The small molecule below binds the protein below.
Small molecule (SMILES): CCOc1cncc(N2CCCNCC2)c1

Sequence of chain 1.M:
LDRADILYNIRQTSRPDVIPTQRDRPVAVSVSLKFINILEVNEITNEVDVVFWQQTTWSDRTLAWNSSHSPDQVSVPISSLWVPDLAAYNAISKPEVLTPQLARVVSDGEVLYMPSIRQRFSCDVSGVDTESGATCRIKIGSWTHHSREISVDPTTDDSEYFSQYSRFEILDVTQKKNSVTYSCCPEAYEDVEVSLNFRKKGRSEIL

Sequence of chain 1.N:
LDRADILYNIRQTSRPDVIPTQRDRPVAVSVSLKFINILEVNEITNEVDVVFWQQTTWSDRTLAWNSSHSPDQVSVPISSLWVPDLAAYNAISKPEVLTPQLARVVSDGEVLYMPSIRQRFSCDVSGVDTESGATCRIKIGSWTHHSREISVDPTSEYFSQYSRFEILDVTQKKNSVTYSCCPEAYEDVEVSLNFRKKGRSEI

Binding-site contacts:
Ligand atom O1 contacts residue ARG104 of chain 1.N at 3.3 Å.
Ligand atom C12 contacts residue TYR192 of chain 1.M at 3.6 Å (hydrophobic).
Ligand atom O1 contacts residue LEU112 of chain 1.N at 3.3 Å.
Ligand atom C9 contacts residue MET114 of chain 1.N at 3.4 Å (hydrophobic).
Ligand atom N2 contacts residue TRP143 of chain 1.M at 3.4 Å (h-bond).
Ligand atom C6 contacts residue THR144 of chain 1.M at 3.8 Å.
Ligand atom N3 contacts residue TRP143 of chain 1.M at 3.9 Å.
Ligand atom C12 contacts residue LEU112 of chain 1.N at 3.8 Å (hydrophobic).
Ligand atom N1 contacts residue TRP143 of chain 1.M at 2.9 Å (h-bond).
Ligand atom C5 contacts residue MET114 of chain 1.N at 3.9 Å (hydrophobic).
Ligand atom C1 contacts residue TYR89 of chain 1.M at 3.5 Å (hydrophobic).
Ligand atom C7 contacts residue LEU112 of chain 1.N at 3.5 Å (hydrophobic).
Ligand atom C11 contacts residue THR144 of chain 1.M at 4.0 Å.
Ligand atom C1 contacts residue TRP53 of chain 1.N at 3.8 Å (hydrophobic).
Ligand atom C8 contacts residue MET114 of chain 1.N at 4.0 Å (hydrophobic).
Ligand atom N3 contacts residue THR144 of chain 1.M at 3.7 Å.
Ligand atom C10 contacts residue MET114 of chain 1.N at 3.8 Å (hydrophobic).
Ligand atom N3 contacts residue MET114 of chain 1.N at 3.9 Å.
Ligand atom C2 contacts residue TRP143 of chain 1.M at 3.6 Å (hydrophobic).
Ligand atom C8 contacts residue TRP143 of chain 1.M at 3.8 Å (hydrophobic).
Ligand atom N1 contacts residue SER142 of chain 1.M at 3.9 Å.
Ligand atom N1 contacts residue TYR89 of chain 1.M at 2.8 Å (h-bond).
Ligand atom C5 contacts residue TRP143 of chain 1.M at 3.4 Å (hydrophobic).
Ligand atom C4 contacts residue MET114 of chain 1.N at 3.7 Å (hydrophobic).
Ligand atom C2 contacts residue TYR89 of chain 1.M at 3.4 Å (hydrophobic).
Ligand atom C9 contacts residue TRP143 of chain 1.M at 3.3 Å (hydrophobic).
Ligand atom C3 contacts residue TYR185 of chain 1.M at 3.9 Å (hydrophobic).
Ligand atom C2 contacts residue TYR185 of chain 1.M at 3.4 Å (hydrophobic).
Ligand atom C11 contacts residue TYR192 of chain 1.M at 3.5 Å (hydrophobic).
Ligand atom C6 contacts residue LEU112 of chain 1.N at 4.0 Å (hydrophobic).
Ligand atom C2 contacts residue TYR192 of chain 1.M at 3.8 Å (hydrophobic).
Ligand atom C12 contacts residue ARG104 of chain 1.N at 3.9 Å.
Ligand atom C3 contacts residue TRP143 of chain 1.M at 3.7 Å (hydrophobic).
Ligand atom N2 contacts residue MET114 of chain 1.N at 3.3 Å.
Ligand atom C1 contacts residue TRP143 of chain 1.M at 3.6 Å (hydrophobic).
Ligand atom C12 contacts residue CYS188 of chain 1.M at 3.7 Å (hydrophobic).
Ligand atom C4 contacts residue CYS187 of chain 1.M at 4.0 Å (hydrophobic).
Ligand atom C10 contacts residue TRP143 of chain 1.M at 3.5 Å (hydrophobic).
Ligand atom C3 contacts residue TYR192 of chain 1.M at 3.8 Å (hydrophobic).
Ligand atom C11 contacts residue ARG104 of chain 1.N at 3.6 Å.